This protein binds this small molecule.
Small molecule (SMILES): C[C@H]1CCCN(C(=O)c2ccc3nccnc3c2)C1

Sequence of chain 2.A:
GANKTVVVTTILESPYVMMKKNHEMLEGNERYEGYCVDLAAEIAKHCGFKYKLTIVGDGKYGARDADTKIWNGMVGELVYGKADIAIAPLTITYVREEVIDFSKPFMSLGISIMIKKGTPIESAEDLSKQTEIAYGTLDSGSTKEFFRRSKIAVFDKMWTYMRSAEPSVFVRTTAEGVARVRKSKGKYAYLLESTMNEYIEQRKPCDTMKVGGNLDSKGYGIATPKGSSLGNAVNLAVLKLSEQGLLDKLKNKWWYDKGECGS

Binding-site contacts:
Ligand atom C14 contacts residue SER128 of chain 2.A at 4.4 Å.
Ligand atom C7 contacts residue THR131 of chain 2.A at 3.8 Å.
Ligand atom C10 contacts residue LYS157 of chain 2.A at 4.4 Å.
Ligand atom C2 contacts residue THR131 of chain 2.A at 3.9 Å.
Ligand atom C13 contacts residue THR131 of chain 2.A at 4.4 Å.
Ligand atom C8 contacts residue THR131 of chain 2.A at 4.0 Å.
Ligand atom C7 contacts residue TYR161 of chain 2.A at 3.5 Å (hydrophobic).
Ligand atom C5 contacts residue THR131 of chain 2.A at 3.9 Å.
Ligand atom C12 contacts residue THR131 of chain 2.A at 3.4 Å.
Ligand atom C8 contacts residue GLN130 of chain 2.A at 3.6 Å.
Ligand atom C3 contacts residue TYR161 of chain 2.A at 4.4 Å (hydrophobic).
Ligand atom C2 contacts residue TYR161 of chain 2.A at 4.1 Å (hydrophobic).
Ligand atom C7 contacts residue ILE133 of chain 2.A at 3.5 Å (hydrophobic).
Ligand atom C15 contacts residue LYS129 of chain 2.A at 3.6 Å.
Ligand atom C8 contacts residue TYR135 of chain 2.A at 3.8 Å (hydrophobic).
Ligand atom C1 contacts residue THR131 of chain 2.A at 3.9 Å.
Ligand atom N2 contacts residue THR131 of chain 2.A at 4.2 Å.
Ligand atom C4 contacts residue TYR161 of chain 2.A at 4.1 Å (hydrophobic).
Ligand atom C6 contacts residue TYR161 of chain 2.A at 3.4 Å (hydrophobic).
Ligand atom C4 contacts residue THR131 of chain 2.A at 3.9 Å.
Ligand atom N2 contacts residue TYR161 of chain 2.A at 3.5 Å.
Ligand atom C8 contacts residue TYR161 of chain 2.A at 3.4 Å (hydrophobic).
Ligand atom C7 contacts residue GLN130 of chain 2.A at 4.4 Å.
Ligand atom C5 contacts residue TYR161 of chain 2.A at 3.3 Å (hydrophobic).
Ligand atom C8 contacts residue ILE133 of chain 2.A at 3.3 Å (hydrophobic).
Ligand atom C3 contacts residue THR131 of chain 2.A at 3.9 Å.
Ligand atom C13 contacts residue SER128 of chain 2.A at 3.9 Å.
Ligand atom N2 contacts residue TYR135 of chain 2.A at 4.0 Å.
Ligand atom C15 contacts residue THR131 of chain 2.A at 4.1 Å.
Ligand atom C6 contacts residue THR131 of chain 2.A at 3.9 Å.
Ligand atom C7 contacts residue ALA134 of chain 2.A at 4.0 Å (hydrophobic).
Ligand atom C15 contacts residue GLN130 of chain 2.A at 3.7 Å.
Ligand atom C8 contacts residue ALA134 of chain 2.A at 4.3 Å (hydrophobic).
Ligand atom C1 contacts residue GLN130 of chain 2.A at 4.1 Å.
Ligand atom C5 contacts residue GLN130 of chain 2.A at 3.7 Å.
Ligand atom C15 contacts residue SER128 of chain 2.A at 4.0 Å.
Ligand atom N1 contacts residue TYR161 of chain 2.A at 3.5 Å.
Ligand atom C1 contacts residue TYR161 of chain 2.A at 3.6 Å (hydrophobic).
Ligand atom N2 contacts residue GLN130 of chain 2.A at 3.2 Å (h-bond).
Ligand atom N1 contacts residue THR131 of chain 2.A at 3.7 Å.